Binding-site contacts:
Ligand atom C1 contacts residue VAL390 of chain 1.A at 4.1 Å (hydrophobic).
Ligand atom C2 contacts residue ASN387 of chain 1.A at 2.5 Å.
Ligand atom N2 contacts residue ASN387 of chain 1.A at 2.9 Å (h-bond).
Ligand atom O5 contacts residue SER389 of chain 1.A at 3.7 Å.
Ligand atom C1 contacts residue SER389 of chain 1.A at 3.6 Å.
Ligand atom O5 contacts residue ASN387 of chain 1.A at 2.4 Å (h-bond).
Ligand atom O7 contacts residue ASN387 of chain 1.A at 3.4 Å (h-bond).
Ligand atom C1 contacts residue ASN387 of chain 1.A at 1.4 Å.
Ligand atom C8 contacts residue ASN387 of chain 1.A at 3.9 Å.
Ligand atom C4 contacts residue ASN387 of chain 1.A at 4.3 Å.
Ligand atom C3 contacts residue ASN387 of chain 1.A at 3.8 Å.
Ligand atom O5 contacts residue VAL390 of chain 1.A at 3.7 Å.
Ligand atom C5 contacts residue SER389 of chain 1.A at 3.8 Å.
Ligand atom C5 contacts residue ASN387 of chain 1.A at 3.7 Å.
Ligand atom C7 contacts residue ASN387 of chain 1.A at 3.3 Å.

Sequence of chain 1.A:
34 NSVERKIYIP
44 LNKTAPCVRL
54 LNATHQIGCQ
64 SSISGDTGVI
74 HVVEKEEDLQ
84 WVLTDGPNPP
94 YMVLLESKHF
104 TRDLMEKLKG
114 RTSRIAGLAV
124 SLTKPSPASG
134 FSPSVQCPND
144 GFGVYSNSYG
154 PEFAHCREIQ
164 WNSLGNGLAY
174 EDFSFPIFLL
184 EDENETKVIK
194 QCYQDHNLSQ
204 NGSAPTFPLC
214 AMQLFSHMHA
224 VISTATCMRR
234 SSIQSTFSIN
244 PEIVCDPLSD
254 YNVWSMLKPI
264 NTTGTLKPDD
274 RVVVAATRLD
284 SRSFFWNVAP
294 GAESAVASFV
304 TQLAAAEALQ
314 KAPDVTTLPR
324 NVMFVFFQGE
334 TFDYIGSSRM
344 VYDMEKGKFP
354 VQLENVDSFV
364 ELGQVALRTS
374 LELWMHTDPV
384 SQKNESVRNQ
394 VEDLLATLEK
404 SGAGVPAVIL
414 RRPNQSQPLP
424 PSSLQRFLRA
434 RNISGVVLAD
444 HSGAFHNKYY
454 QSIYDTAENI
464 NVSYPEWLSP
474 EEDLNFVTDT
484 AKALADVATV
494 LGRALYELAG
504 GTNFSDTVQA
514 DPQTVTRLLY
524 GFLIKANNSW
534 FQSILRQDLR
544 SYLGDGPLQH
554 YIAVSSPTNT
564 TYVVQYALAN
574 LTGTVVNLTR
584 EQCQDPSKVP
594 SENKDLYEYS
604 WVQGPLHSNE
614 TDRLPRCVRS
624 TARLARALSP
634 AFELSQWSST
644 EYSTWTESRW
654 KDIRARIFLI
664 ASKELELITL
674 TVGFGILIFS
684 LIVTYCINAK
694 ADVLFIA

A protein and the small-molecule ligand that binds it are described below.
Small molecule (SMILES): CC(=O)N[C@@H]1[C@@H](O)[C@H](O)[C@@H](CO)O[C@H]1O